A protein and the small-molecule ligand that binds it are described below.
Small molecule (SMILES): N[C@@H](Cn1oc(=O)[nH]c1=O)C(=O)O

Binding-site contacts:
Ligand atom C05 contacts residue THR140 of chain 1.A at 3.9 Å.
Ligand atom NP3 contacts residue THR88 of chain 1.A at 2.9 Å (h-bond).
Ligand atom NP3 contacts residue TYR217 of chain 1.A at 3.8 Å.
Ligand atom O16 contacts residue SER139 of chain 1.A at 3.8 Å.
Ligand atom C01 contacts residue TYR58 of chain 1.A at 3.7 Å (hydrophobic).
Ligand atom O16 contacts residue TYR58 of chain 1.A at 3.5 Å.
Ligand atom C04 contacts residue THR140 of chain 1.A at 3.3 Å.
Ligand atom O16 contacts residue PRO86 of chain 1.A at 3.8 Å.
Ligand atom O16 contacts residue LEU87 of chain 1.A at 3.7 Å.
Ligand atom O19 contacts residue MET193 of chain 1.A at 4.0 Å.
Ligand atom C01 contacts residue THR88 of chain 1.A at 3.6 Å.
Ligand atom O19 contacts residue LEU189 of chain 1.A at 3.5 Å.
Ligand atom N15 contacts residue THR140 of chain 1.A at 2.8 Å (h-bond).
Ligand atom C04 contacts residue LEU135 of chain 1.A at 3.8 Å (hydrophobic).
Ligand atom O16 contacts residue ARG93 of chain 1.A at 2.8 Å (salt-bridge).
Ligand atom NP3 contacts residue PRO86 of chain 1.A at 2.9 Å (h-bond).
Ligand atom C02 contacts residue THR88 of chain 1.A at 3.4 Å.
Ligand atom N14 contacts residue LEU135 of chain 1.A at 3.5 Å.
Ligand atom O19 contacts residue GLU190 of chain 1.A at 2.9 Å (salt-bridge).
Ligand atom C01 contacts residue SER139 of chain 1.A at 3.2 Å.
Ligand atom C03 contacts residue LEU135 of chain 1.A at 3.9 Å (hydrophobic).
Ligand atom NP3 contacts residue GLU190 of chain 1.A at 2.9 Å (salt-bridge).
Ligand atom O20 contacts residue MET193 of chain 1.A at 3.6 Å.
Ligand atom O17 contacts residue GLY138 of chain 1.A at 3.4 Å.
Ligand atom NP3 contacts residue TYR58 of chain 1.A at 4.0 Å.
Ligand atom O18 contacts residue SER139 of chain 1.A at 3.2 Å (h-bond).
Ligand atom O16 contacts residue THR88 of chain 1.A at 3.0 Å (h-bond).
Ligand atom C02 contacts residue SER139 of chain 1.A at 3.2 Å.
Ligand atom N15 contacts residue GLU190 of chain 1.A at 3.9 Å.
Ligand atom C03 contacts residue TYR58 of chain 1.A at 3.5 Å (hydrophobic).
Ligand atom O18 contacts residue THR140 of chain 1.A at 3.0 Å (h-bond).
Ligand atom O18 contacts residue GLY138 of chain 1.A at 3.5 Å.
Ligand atom C02 contacts residue GLU190 of chain 1.A at 3.3 Å.
Ligand atom C01 contacts residue ARG93 of chain 1.A at 3.5 Å.
Ligand atom O17 contacts residue ARG93 of chain 1.A at 2.8 Å (salt-bridge).
Ligand atom O17 contacts residue TYR58 of chain 1.A at 3.5 Å.
Ligand atom N14 contacts residue GLU190 of chain 1.A at 3.9 Å.
Ligand atom C05 contacts residue GLU190 of chain 1.A at 3.5 Å.
Ligand atom O17 contacts residue SER139 of chain 1.A at 2.8 Å (h-bond).
Ligand atom O20 contacts residue GLU190 of chain 1.A at 3.3 Å (salt-bridge).

Sequence of chain 1.A:
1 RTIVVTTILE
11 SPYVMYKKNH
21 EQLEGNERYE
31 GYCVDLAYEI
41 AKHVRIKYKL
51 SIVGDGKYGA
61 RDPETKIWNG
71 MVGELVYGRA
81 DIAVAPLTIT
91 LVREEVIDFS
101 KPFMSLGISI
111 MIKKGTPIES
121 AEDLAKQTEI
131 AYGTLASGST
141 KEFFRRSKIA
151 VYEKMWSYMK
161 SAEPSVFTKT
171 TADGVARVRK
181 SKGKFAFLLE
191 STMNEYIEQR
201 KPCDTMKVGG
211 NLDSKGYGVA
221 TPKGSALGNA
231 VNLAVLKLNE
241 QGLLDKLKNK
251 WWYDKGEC